Sequence of chain 1.B:
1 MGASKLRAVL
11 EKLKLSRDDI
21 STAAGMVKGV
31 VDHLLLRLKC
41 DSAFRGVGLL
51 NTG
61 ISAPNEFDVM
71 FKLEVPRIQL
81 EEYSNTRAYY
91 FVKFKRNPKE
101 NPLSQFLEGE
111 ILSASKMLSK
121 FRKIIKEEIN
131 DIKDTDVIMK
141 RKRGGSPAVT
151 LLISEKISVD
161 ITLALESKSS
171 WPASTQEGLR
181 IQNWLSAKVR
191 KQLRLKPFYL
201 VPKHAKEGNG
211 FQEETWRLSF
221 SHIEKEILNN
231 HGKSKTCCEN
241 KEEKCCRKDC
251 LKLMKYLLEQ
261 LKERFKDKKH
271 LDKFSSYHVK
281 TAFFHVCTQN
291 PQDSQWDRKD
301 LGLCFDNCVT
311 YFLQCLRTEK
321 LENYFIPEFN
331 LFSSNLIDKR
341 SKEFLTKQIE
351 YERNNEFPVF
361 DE

The small molecule below binds the protein below.
Small molecule (SMILES): Nc1nc2c(ncn2[C@@H]2O[C@@H]3COP(=O)(O)O[C@@H]4[C@H](O)[C@@H](COP(=O)(O)O[C@@H]2[C@@H]3O)O[C@H]4n2cnc3c(N)ncnc32)c(=O)[nH]1

Binding-site contacts:
Ligand atom N1 contacts residue ARG217 of chain 1.B at 4.0 Å.
Ligand atom NAT contacts residue THR162 of chain 1.B at 3.9 Å.
Ligand atom C2 contacts residue LEU331 of chain 1.B at 4.0 Å (hydrophobic).
Ligand atom C5' contacts residue LYS273 of chain 1.B at 3.9 Å.
Ligand atom C4' contacts residue SER275 of chain 1.B at 4.1 Å.
Ligand atom OP1 contacts residue ARG217 of chain 1.B at 4.0 Å.
Ligand atom N3 contacts residue ARG217 of chain 1.B at 3.6 Å.
Ligand atom O2' contacts residue ARG217 of chain 1.B at 3.9 Å.
Ligand atom O5' contacts residue ASP272 of chain 1.B at 4.0 Å.
Ligand atom C8 contacts residue SER275 of chain 1.B at 3.8 Å.
Ligand atom OAI contacts residue ASP272 of chain 1.B at 4.0 Å.
Ligand atom CBA contacts residue ALA148 of chain 1.B at 3.7 Å (hydrophobic).
Ligand atom C5 contacts residue TYR277 of chain 1.B at 4.0 Å (hydrophobic).
Ligand atom C5' contacts residue PHE274 of chain 1.B at 4.1 Å (hydrophobic).
Ligand atom N7 contacts residue TYR277 of chain 1.B at 3.9 Å.
Ligand atom CAN contacts residue GLY145 of chain 1.B at 3.7 Å.
Ligand atom NAA contacts residue ASP160 of chain 1.B at 2.6 Å (salt-bridge).
Ligand atom C6 contacts residue TYR277 of chain 1.B at 3.5 Å (hydrophobic).
Ligand atom OAH contacts residue SER275 of chain 1.B at 3.3 Å (h-bond).
Ligand atom N6 contacts residue TYR277 of chain 1.B at 3.2 Å.
Ligand atom CBK contacts residue GLY145 of chain 1.B at 4.0 Å.
Ligand atom OAX contacts residue PRO147 of chain 1.B at 3.8 Å.
Ligand atom C5 contacts residue LYS203 of chain 1.B at 4.0 Å.
Ligand atom C2 contacts residue TYR277 of chain 1.B at 4.1 Å (hydrophobic).
Ligand atom C2 contacts residue ARG217 of chain 1.B at 3.2 Å.
Ligand atom CBA contacts residue ASP160 of chain 1.B at 4.0 Å.
Ligand atom C5' contacts residue ASP272 of chain 1.B at 4.1 Å.
Ligand atom C5' contacts residue SER275 of chain 1.B at 3.7 Å.
Ligand atom NAA contacts residue ALA148 of chain 1.B at 3.3 Å.
Ligand atom CAL contacts residue LYS203 of chain 1.B at 3.6 Å.
Ligand atom NAS contacts residue ALA148 of chain 1.B at 4.2 Å.
Ligand atom N1 contacts residue TYR277 of chain 1.B at 3.5 Å.
Ligand atom C4' contacts residue LYS273 of chain 1.B at 4.1 Å.
Ligand atom OP1 contacts residue LYS203 of chain 1.B at 3.9 Å.
Ligand atom NAR contacts residue LYS203 of chain 1.B at 2.9 Å (salt-bridge).
Ligand atom CBK contacts residue SER146 of chain 1.B at 3.7 Å.
Ligand atom OAX contacts residue SER146 of chain 1.B at 3.5 Å.
Ligand atom O4' contacts residue SER275 of chain 1.B at 3.4 Å.
Ligand atom CBE contacts residue LYS203 of chain 1.B at 4.0 Å.
Ligand atom N7 contacts residue LYS203 of chain 1.B at 4.0 Å.